Sequence of chain 27.A:
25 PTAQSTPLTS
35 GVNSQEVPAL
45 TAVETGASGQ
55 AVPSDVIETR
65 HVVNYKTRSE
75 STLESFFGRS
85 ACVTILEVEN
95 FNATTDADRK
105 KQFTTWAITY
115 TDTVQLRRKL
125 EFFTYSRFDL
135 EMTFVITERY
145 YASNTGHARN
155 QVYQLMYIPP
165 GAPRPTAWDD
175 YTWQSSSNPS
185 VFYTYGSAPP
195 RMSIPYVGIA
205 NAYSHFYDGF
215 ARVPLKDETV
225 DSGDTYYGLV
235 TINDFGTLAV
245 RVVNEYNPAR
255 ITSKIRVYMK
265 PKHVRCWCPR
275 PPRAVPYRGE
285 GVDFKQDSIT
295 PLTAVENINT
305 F

Binding-site contacts:
Ligand atom O1A contacts residue SER147 of chain 28.A at 2.8 Å (h-bond).
Ligand atom C4 contacts residue PRO252 of chain 27.A at 3.8 Å (hydrophobic).
Ligand atom O1A contacts residue PRO252 of chain 27.A at 3.3 Å.
Ligand atom C11 contacts residue ARG143 of chain 28.A at 4.0 Å.
Ligand atom C10 contacts residue TYR250 of chain 27.A at 3.5 Å (hydrophobic).
Ligand atom C1 contacts residue PRO252 of chain 27.A at 4.1 Å (hydrophobic).
Ligand atom C8 contacts residue ALA146 of chain 28.A at 4.4 Å (hydrophobic).
Ligand atom O1A contacts residue ALA146 of chain 28.A at 4.2 Å.
Ligand atom C5 contacts residue TYR145 of chain 28.A at 3.3 Å (hydrophobic).
Ligand atom O4 contacts residue ASN251 of chain 27.A at 4.2 Å.
Ligand atom O1B contacts residue SER147 of chain 28.A at 3.1 Å (h-bond).
Ligand atom N5 contacts residue TYR250 of chain 27.A at 4.4 Å.
Ligand atom N5 contacts residue TYR145 of chain 28.A at 2.6 Å (h-bond).
Ligand atom O1B contacts residue ALA146 of chain 28.A at 3.2 Å.
Ligand atom O1B contacts residue ASN148 of chain 28.A at 4.3 Å.
Ligand atom C9 contacts residue TYR145 of chain 28.A at 4.2 Å (hydrophobic).
Ligand atom O8 contacts residue ALA146 of chain 28.A at 3.3 Å.
Ligand atom C1 contacts residue SER147 of chain 28.A at 3.6 Å.
Ligand atom C7 contacts residue TYR145 of chain 28.A at 3.8 Å (hydrophobic).
Ligand atom C1 contacts residue ALA146 of chain 28.A at 3.9 Å (hydrophobic).
Ligand atom C11 contacts residue TYR145 of chain 28.A at 3.7 Å (hydrophobic).
Ligand atom C3 contacts residue PRO252 of chain 27.A at 3.9 Å (hydrophobic).
Ligand atom O4 contacts residue PRO252 of chain 27.A at 3.8 Å.
Ligand atom O10 contacts residue TYR250 of chain 27.A at 2.7 Å (h-bond).
Ligand atom O4 contacts residue TYR250 of chain 27.A at 3.4 Å.
Ligand atom C10 contacts residue TYR145 of chain 28.A at 3.6 Å (hydrophobic).
Ligand atom O4 contacts residue TYR145 of chain 28.A at 4.2 Å.
Ligand atom C11 contacts residue TYR250 of chain 27.A at 3.7 Å (hydrophobic).
Ligand atom C6 contacts residue ALA146 of chain 28.A at 4.2 Å (hydrophobic).
Ligand atom C4 contacts residue TYR145 of chain 28.A at 3.6 Å (hydrophobic).
Ligand atom C6 contacts residue TYR145 of chain 28.A at 3.4 Å (hydrophobic).

Sequence of chain 28.A:
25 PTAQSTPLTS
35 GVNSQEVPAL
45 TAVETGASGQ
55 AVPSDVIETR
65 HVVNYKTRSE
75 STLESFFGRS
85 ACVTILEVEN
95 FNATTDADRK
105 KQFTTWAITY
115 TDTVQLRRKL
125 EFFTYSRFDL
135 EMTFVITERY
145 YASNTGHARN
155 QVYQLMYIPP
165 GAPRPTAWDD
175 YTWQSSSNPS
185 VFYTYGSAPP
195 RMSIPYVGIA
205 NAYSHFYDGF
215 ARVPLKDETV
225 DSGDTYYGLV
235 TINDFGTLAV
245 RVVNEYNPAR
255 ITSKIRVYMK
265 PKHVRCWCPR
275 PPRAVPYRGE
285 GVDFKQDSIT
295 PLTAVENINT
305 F

A small-molecule ligand and the protein it binds are described below.
Small molecule (SMILES): CC(=O)N[C@H]1[C@H]([C@H](O)[C@H](O)CO)O[C@@](O)(C(=O)O)C[C@@H]1O